Sequence of chain 1.K:
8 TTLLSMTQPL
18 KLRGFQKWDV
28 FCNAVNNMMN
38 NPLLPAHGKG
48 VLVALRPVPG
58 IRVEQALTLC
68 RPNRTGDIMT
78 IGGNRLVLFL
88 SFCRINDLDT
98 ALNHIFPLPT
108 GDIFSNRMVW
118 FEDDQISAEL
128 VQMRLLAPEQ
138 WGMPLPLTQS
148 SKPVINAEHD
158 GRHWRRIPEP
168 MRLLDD

The protein below binds the small molecule below.
Small molecule (SMILES): Nc1nc2c(ncn2[C@@H]2O[C@@H]3CO[P](=O)(O)O[C@H]4[C@@H](O)[C@H](n5cnc6c(=O)[nH]c(N)nc65)O[C@@H]4CO[P](=O)(O)O[C@H]3[C@H]2O)c(=O)[nH]1

Binding-site contacts:
Ligand atom O21 contacts residue C2E1 of chain 1.Z at 2.9 Å (h-bond).
Ligand atom O6 contacts residue ARG71 of chain 1.K at 2.6 Å (salt-bridge).
Ligand atom O2P contacts residue ARG71 of chain 1.K at 3.5 Å.
Ligand atom O61 contacts residue C2E1 of chain 1.Z at 3.2 Å.
Ligand atom N2 contacts residue HIS101 of chain 1.K at 3.4 Å.
Ligand atom O1P contacts residue THR72 of chain 1.K at 2.7 Å (h-bond).
Ligand atom O4' contacts residue ARG71 of chain 1.K at 3.7 Å.
Ligand atom C41 contacts residue C2E1 of chain 1.Z at 3.5 Å.
Ligand atom O6 contacts residue C2E1 of chain 1.Z at 3.5 Å.
Ligand atom N1 contacts residue C2E1 of chain 1.Z at 2.8 Å (h-bond).
Ligand atom N2 contacts residue C2E1 of chain 1.Z at 3.0 Å (h-bond).
Ligand atom P1 contacts residue THR72 of chain 1.K at 3.8 Å.
Ligand atom N7 contacts residue ARG71 of chain 1.K at 3.1 Å (salt-bridge).
Ligand atom C8 contacts residue ARG71 of chain 1.K at 3.5 Å.
Ligand atom C61 contacts residue C2E1 of chain 1.Z at 3.2 Å.
Ligand atom O1P contacts residue ASN70 of chain 1.K at 3.8 Å.
Ligand atom O4' contacts residue ASN70 of chain 1.K at 3.1 Å.
Ligand atom N3 contacts residue C2E1 of chain 1.Z at 3.5 Å.
Ligand atom C51 contacts residue C2E1 of chain 1.Z at 3.4 Å.
Ligand atom O5' contacts residue ARG71 of chain 1.K at 3.5 Å.
Ligand atom N91 contacts residue C2E1 of chain 1.Z at 3.4 Å (h-bond).
Ligand atom O2P contacts residue C2E1 of chain 1.Z at 3.7 Å.
Ligand atom C5' contacts residue ASN70 of chain 1.K at 3.4 Å.
Ligand atom C8 contacts residue C2E1 of chain 1.Z at 3.4 Å.
Ligand atom C81 contacts residue C2E1 of chain 1.Z at 3.4 Å.
Ligand atom C4 contacts residue C2E1 of chain 1.Z at 3.5 Å.
Ligand atom C6 contacts residue C2E1 of chain 1.Z at 3.5 Å.
Ligand atom N9 contacts residue C2E1 of chain 1.Z at 3.6 Å.
Ligand atom C2 contacts residue C2E1 of chain 1.Z at 3.4 Å.
Ligand atom N71 contacts residue C2E1 of chain 1.Z at 3.2 Å.
Ligand atom N11 contacts residue C2E1 of chain 1.Z at 3.5 Å (h-bond).
Ligand atom C6 contacts residue ARG71 of chain 1.K at 3.5 Å.
Ligand atom C2 contacts residue HIS101 of chain 1.K at 3.8 Å.
Ligand atom C3A contacts residue C2E1 of chain 1.Z at 3.6 Å.
Ligand atom C3' contacts residue C2E1 of chain 1.Z at 3.6 Å.
Ligand atom C2' contacts residue C2E1 of chain 1.Z at 3.4 Å.
Ligand atom N7 contacts residue C2E1 of chain 1.Z at 3.4 Å (h-bond).
Ligand atom C2A contacts residue C2E1 of chain 1.Z at 3.7 Å.
Ligand atom C5 contacts residue C2E1 of chain 1.Z at 3.5 Å.
Ligand atom O1P contacts residue ARG71 of chain 1.K at 3.6 Å.